Sequence of chain 2.B:
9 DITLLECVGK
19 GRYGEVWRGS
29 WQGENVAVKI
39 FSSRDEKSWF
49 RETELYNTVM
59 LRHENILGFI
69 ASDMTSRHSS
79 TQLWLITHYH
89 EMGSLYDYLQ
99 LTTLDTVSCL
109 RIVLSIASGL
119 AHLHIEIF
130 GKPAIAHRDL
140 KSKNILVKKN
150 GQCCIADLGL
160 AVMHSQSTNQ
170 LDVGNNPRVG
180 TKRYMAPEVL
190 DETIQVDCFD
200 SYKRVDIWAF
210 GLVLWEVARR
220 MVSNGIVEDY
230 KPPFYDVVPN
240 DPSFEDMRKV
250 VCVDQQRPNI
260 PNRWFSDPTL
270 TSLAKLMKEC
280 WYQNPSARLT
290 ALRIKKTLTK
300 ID

Binding-site contacts:
Ligand atom NT contacts residue ASP301 of chain 2.B at 2.9 Å.
Ligand atom ND1 contacts residue ASP301 of chain 2.B at 4.3 Å.
Ligand atom CG contacts residue LEU297 of chain 2.B at 2.5 Å (hydrophobic).
Ligand atom CG contacts residue ILE300 of chain 2.B at 3.2 Å (hydrophobic).
Ligand atom NE2 contacts residue ILE300 of chain 2.B at 3.8 Å.
Ligand atom CE1 contacts residue ASP301 of chain 2.B at 4.0 Å.
Ligand atom CE1 contacts residue ILE300 of chain 2.B at 2.6 Å (hydrophobic).
Ligand atom CE1 contacts residue LEU297 of chain 2.B at 4.1 Å (hydrophobic).
Ligand atom CE1 contacts residue LEU108 of chain 2.B at 3.6 Å (hydrophobic).
Ligand atom NT contacts residue ILE300 of chain 2.B at 2.6 Å (h-bond).
Ligand atom CD2 contacts residue ILE300 of chain 2.B at 4.1 Å (hydrophobic).
Ligand atom CD2 contacts residue LEU112 of chain 2.B at 4.0 Å (hydrophobic).
Ligand atom ND1 contacts residue THR298 of chain 2.B at 3.4 Å (h-bond).
Ligand atom NT contacts residue LEU108 of chain 2.B at 3.6 Å.
Ligand atom ND1 contacts residue LEU108 of chain 2.B at 4.2 Å.
Ligand atom CG contacts residue THR298 of chain 2.B at 3.6 Å.
Ligand atom CD2 contacts residue LEU297 of chain 2.B at 3.8 Å (hydrophobic).
Ligand atom CE1 contacts residue THR298 of chain 2.B at 4.5 Å.
Ligand atom ND1 contacts residue LEU297 of chain 2.B at 2.9 Å (h-bond).
Ligand atom CG contacts residue LEU112 of chain 2.B at 4.1 Å (hydrophobic).
Ligand atom ND1 contacts residue ILE300 of chain 2.B at 2.1 Å (h-bond).
Ligand atom CD2 contacts residue LEU108 of chain 2.B at 3.6 Å (hydrophobic).
Ligand atom NE2 contacts residue LEU108 of chain 2.B at 3.6 Å.
Ligand atom CG contacts residue LEU108 of chain 2.B at 4.4 Å (hydrophobic).

A small-molecule ligand and the protein it binds are described below.
Small molecule (SMILES): Nc1ncc[nH]1